The protein below binds the small molecule below.
Small molecule (SMILES): C=C[C@H](C)CCCC(C)(C)O

Sequence of chain 1.A:
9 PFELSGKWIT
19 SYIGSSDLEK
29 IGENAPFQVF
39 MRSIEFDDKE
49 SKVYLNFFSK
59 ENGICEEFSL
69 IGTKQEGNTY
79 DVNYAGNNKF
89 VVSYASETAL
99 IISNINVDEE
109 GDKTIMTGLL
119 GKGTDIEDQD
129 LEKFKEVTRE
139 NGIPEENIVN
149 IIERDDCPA

Binding-site contacts:
Ligand atom C10 contacts residue GLY116 of chain 1.A at 4.2 Å.
Ligand atom C9 contacts residue PHE88 of chain 1.A at 4.3 Å (hydrophobic).
Ligand atom C6 contacts residue ILE100 of chain 1.A at 4.5 Å (hydrophobic).
Ligand atom C6 contacts residue MET114 of chain 1.A at 4.3 Å (hydrophobic).
Ligand atom O1 contacts residue VAL80 of chain 1.A at 3.6 Å.
Ligand atom C3 contacts residue PHE35 of chain 1.A at 4.2 Å (hydrophobic).
Ligand atom C10 contacts residue LEU118 of chain 1.A at 4.1 Å (hydrophobic).
Ligand atom C1 contacts residue VAL80 of chain 1.A at 4.5 Å (hydrophobic).
Ligand atom C8 contacts residue LEU53 of chain 1.A at 3.8 Å (hydrophobic).
Ligand atom C8 contacts residue PHE88 of chain 1.A at 3.6 Å (hydrophobic).
Ligand atom C7 contacts residue THR115 of chain 1.A at 3.4 Å.
Ligand atom O1 contacts residue PHE35 of chain 1.A at 4.5 Å.
Ligand atom O1 contacts residue TYR82 of chain 1.A at 4.4 Å.
Ligand atom C9 contacts residue ASN102 of chain 1.A at 3.2 Å.
Ligand atom C7 contacts residue ILE21 of chain 1.A at 4.0 Å (hydrophobic).
Ligand atom C4 contacts residue MET39 of chain 1.A at 4.5 Å (hydrophobic).
Ligand atom C9 contacts residue ASN86 of chain 1.A at 4.4 Å.
Ligand atom C8 contacts residue VAL80 of chain 1.A at 4.3 Å (hydrophobic).
Ligand atom C6 contacts residue THR115 of chain 1.A at 4.0 Å.
Ligand atom C9 contacts residue PHE35 of chain 1.A at 4.5 Å (hydrophobic).
Ligand atom C7 contacts residue MET114 of chain 1.A at 3.4 Å (hydrophobic).
Ligand atom O1 contacts residue ASN86 of chain 1.A at 4.1 Å.
Ligand atom C10 contacts residue MET39 of chain 1.A at 4.4 Å (hydrophobic).
Ligand atom C6 contacts residue GLY116 of chain 1.A at 3.9 Å.
Ligand atom C7 contacts residue GLY116 of chain 1.A at 3.9 Å.